Sequence of chain 2.I:
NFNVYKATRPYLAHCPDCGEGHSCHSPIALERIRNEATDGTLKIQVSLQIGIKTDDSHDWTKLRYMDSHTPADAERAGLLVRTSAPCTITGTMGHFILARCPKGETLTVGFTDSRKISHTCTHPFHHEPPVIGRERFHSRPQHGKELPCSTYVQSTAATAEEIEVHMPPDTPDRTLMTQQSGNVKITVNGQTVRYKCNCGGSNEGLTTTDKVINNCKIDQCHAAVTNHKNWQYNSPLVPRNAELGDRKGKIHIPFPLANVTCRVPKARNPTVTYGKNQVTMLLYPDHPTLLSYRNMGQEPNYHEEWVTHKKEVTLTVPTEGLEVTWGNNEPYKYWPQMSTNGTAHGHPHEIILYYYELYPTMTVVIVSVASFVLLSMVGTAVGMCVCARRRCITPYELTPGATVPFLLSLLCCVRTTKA

Sequence of chain 2.B:
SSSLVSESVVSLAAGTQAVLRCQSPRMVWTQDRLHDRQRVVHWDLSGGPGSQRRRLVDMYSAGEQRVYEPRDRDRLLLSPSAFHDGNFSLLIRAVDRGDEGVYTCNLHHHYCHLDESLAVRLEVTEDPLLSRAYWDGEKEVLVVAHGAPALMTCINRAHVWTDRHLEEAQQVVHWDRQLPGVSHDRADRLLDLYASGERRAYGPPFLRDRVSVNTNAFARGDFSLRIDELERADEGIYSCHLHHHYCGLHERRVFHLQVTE

A protein and the small-molecule ligand that binds it are described below.
Small molecule (SMILES): CC(=O)N[C@@H]1[C@@H](O)[C@H](O)[C@@H](CO)O[C@H]1O

Sequence of chain 2.H:
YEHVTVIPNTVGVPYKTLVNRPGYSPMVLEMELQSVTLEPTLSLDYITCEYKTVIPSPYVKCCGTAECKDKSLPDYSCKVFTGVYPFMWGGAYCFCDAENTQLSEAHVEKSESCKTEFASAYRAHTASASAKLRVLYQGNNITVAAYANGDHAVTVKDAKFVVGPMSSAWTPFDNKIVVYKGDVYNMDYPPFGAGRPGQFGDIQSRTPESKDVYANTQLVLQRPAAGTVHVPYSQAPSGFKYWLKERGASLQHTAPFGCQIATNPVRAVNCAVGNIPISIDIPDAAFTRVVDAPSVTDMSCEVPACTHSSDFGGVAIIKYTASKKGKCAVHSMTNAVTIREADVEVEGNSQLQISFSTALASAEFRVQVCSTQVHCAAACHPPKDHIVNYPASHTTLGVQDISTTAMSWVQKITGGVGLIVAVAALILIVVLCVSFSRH

Binding-site contacts:
Ligand atom O6 contacts residue LYS115 of chain 2.H at 3.7 Å.
Ligand atom N2 contacts residue ASN259 of chain 2.I at 3.0 Å (h-bond).
Ligand atom O6 contacts residue ASN259 of chain 2.I at 4.5 Å.
Ligand atom C4 contacts residue LYS115 of chain 2.H at 4.5 Å.
Ligand atom O7 contacts residue ASN259 of chain 2.I at 2.8 Å (h-bond).
Ligand atom C7 contacts residue ASN259 of chain 2.I at 3.1 Å.
Ligand atom C8 contacts residue ASN259 of chain 2.I at 4.4 Å.
Ligand atom C3 contacts residue ASN259 of chain 2.I at 3.8 Å.
Ligand atom C4 contacts residue ASN259 of chain 2.I at 4.1 Å.
Ligand atom O5 contacts residue ASN259 of chain 2.I at 2.3 Å (h-bond).
Ligand atom O7 contacts residue LYS181 of chain 2.H at 4.1 Å.
Ligand atom C6 contacts residue LYS115 of chain 2.H at 4.3 Å.
Ligand atom C1 contacts residue ASN259 of chain 2.I at 1.4 Å.
Ligand atom C2 contacts residue ASN259 of chain 2.I at 2.4 Å.
Ligand atom C5 contacts residue ASN259 of chain 2.I at 3.6 Å.
Ligand atom O5 contacts residue THR116 of chain 2.H at 4.3 Å.
Ligand atom C8 contacts residue GLU198 of chain 2.B at 4.1 Å.
Ligand atom O6 contacts residue THR116 of chain 2.H at 3.5 Å.